This small molecule binds to this protein.
Small molecule (SMILES): Fc1ccc(F)c(C2CCCN2)c1

Sequence of chain 1.B:
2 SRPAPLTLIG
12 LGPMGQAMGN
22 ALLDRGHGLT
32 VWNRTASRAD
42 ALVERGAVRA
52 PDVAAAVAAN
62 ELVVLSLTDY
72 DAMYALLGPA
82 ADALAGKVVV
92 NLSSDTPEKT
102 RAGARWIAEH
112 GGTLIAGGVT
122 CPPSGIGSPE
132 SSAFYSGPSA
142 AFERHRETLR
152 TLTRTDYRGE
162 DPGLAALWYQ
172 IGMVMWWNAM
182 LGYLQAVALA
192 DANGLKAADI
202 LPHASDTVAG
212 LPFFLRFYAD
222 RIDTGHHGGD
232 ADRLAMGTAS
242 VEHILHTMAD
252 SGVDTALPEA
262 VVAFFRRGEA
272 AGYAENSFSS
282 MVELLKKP

Sequence of chain 1.A:
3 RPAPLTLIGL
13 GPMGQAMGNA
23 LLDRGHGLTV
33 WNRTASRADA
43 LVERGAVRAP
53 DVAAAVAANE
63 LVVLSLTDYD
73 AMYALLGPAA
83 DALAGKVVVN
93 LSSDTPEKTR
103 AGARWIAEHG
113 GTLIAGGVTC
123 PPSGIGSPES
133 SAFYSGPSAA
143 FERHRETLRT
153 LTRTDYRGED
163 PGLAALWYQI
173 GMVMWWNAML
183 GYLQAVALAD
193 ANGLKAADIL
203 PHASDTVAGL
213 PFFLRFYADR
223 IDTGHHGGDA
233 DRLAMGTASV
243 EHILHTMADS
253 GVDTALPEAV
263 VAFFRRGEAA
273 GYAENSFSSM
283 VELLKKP

Binding-site contacts:
Ligand atom CAE contacts residue ASP233 of chain 1.B at 4.1 Å.
Ligand atom CAK contacts residue THR121 of chain 1.A at 3.9 Å.
Ligand atom FAB contacts residue THR121 of chain 1.A at 3.3 Å.
Ligand atom CAD contacts residue NDP1 of chain 1.E at 3.4 Å.
Ligand atom CAM contacts residue MET174 of chain 1.A at 4.3 Å (hydrophobic).
Ligand atom CAM contacts residue CYS122 of chain 1.A at 4.2 Å (hydrophobic).
Ligand atom CAL contacts residue THR121 of chain 1.A at 4.1 Å.
Ligand atom CAH contacts residue TRP177 of chain 1.A at 4.2 Å (hydrophobic).
Ligand atom CAG contacts residue NDP1 of chain 1.E at 3.8 Å.
Ligand atom CAI contacts residue TRP177 of chain 1.A at 3.6 Å (hydrophobic).
Ligand atom CAF contacts residue MET174 of chain 1.A at 4.0 Å (hydrophobic).
Ligand atom FAB contacts residue VAL120 of chain 1.A at 3.5 Å.
Ligand atom CAG contacts residue TRP178 of chain 1.A at 3.9 Å (hydrophobic).
Ligand atom CAL contacts residue PHE215 of chain 1.B at 3.6 Å (hydrophobic).
Ligand atom CAF contacts residue TRP177 of chain 1.A at 4.0 Å (hydrophobic).
Ligand atom CAL contacts residue TRP177 of chain 1.A at 3.6 Å (hydrophobic).
Ligand atom CAI contacts residue PHE215 of chain 1.B at 3.6 Å (hydrophobic).
Ligand atom CAF contacts residue NDP1 of chain 1.E at 3.7 Å.
Ligand atom CAM contacts residue THR121 of chain 1.A at 3.3 Å.
Ligand atom CAK contacts residue MET174 of chain 1.A at 3.6 Å (hydrophobic).
Ligand atom CAE contacts residue NDP1 of chain 1.E at 3.6 Å.
Ligand atom NAC contacts residue TRP177 of chain 1.A at 4.3 Å.
Ligand atom FAB contacts residue TYR170 of chain 1.A at 3.2 Å.
Ligand atom CAJ contacts residue NDP1 of chain 1.E at 3.5 Å.
Ligand atom CAK contacts residue TYR170 of chain 1.A at 4.0 Å (hydrophobic).
Ligand atom CAD contacts residue TRP177 of chain 1.A at 3.6 Å (hydrophobic).
Ligand atom CAE contacts residue TRP177 of chain 1.A at 3.6 Å (hydrophobic).
Ligand atom FAB contacts residue CYS122 of chain 1.A at 4.2 Å.
Ligand atom CAH contacts residue NDP1 of chain 1.E at 3.8 Å.
Ligand atom CAJ contacts residue MET174 of chain 1.A at 3.6 Å (hydrophobic).
Ligand atom CAK contacts residue VAL120 of chain 1.A at 4.2 Å (hydrophobic).
Ligand atom CAJ contacts residue TYR170 of chain 1.A at 3.6 Å (hydrophobic).
Ligand atom CAH contacts residue MET174 of chain 1.A at 3.9 Å (hydrophobic).
Ligand atom FAB contacts residue NDP1 of chain 1.E at 4.1 Å.
Ligand atom FAB contacts residue MET174 of chain 1.A at 3.5 Å.
Ligand atom CAG contacts residue TRP177 of chain 1.A at 4.3 Å (hydrophobic).
Ligand atom CAK contacts residue NDP1 of chain 1.E at 4.1 Å.
Ligand atom CAG contacts residue MET237 of chain 1.B at 3.7 Å (hydrophobic).
Ligand atom NAC contacts residue MET174 of chain 1.A at 3.5 Å.
Ligand atom NAC contacts residue NDP1 of chain 1.E at 3.9 Å.